Sequence of chain 2.B:
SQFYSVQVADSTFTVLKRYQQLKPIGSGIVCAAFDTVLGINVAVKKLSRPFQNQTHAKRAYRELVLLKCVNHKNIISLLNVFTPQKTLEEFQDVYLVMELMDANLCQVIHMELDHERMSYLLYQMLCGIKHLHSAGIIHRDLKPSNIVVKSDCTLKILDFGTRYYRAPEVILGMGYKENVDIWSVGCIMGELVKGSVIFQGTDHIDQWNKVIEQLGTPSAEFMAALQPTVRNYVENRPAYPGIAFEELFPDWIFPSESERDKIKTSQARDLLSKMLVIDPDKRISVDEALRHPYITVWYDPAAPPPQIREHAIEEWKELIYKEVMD

Binding-site contacts:
Ligand atom C14 contacts residue ASN112 of chain 2.B at 3.8 Å.
Ligand atom N16 contacts residue ASP110 of chain 2.B at 3.4 Å (salt-bridge).
Ligand atom C17 contacts residue VAL38 of chain 2.B at 3.6 Å (hydrophobic).
Ligand atom C20 contacts residue VAL38 of chain 2.B at 3.7 Å (hydrophobic).
Ligand atom C12 contacts residue ASP110 of chain 2.B at 3.8 Å.
Ligand atom N7 contacts residue GLU107 of chain 2.B at 2.8 Å (salt-bridge).
Ligand atom C11 contacts residue MET109 of chain 2.B at 3.1 Å (hydrophobic).
Ligand atom C25 contacts residue ASP110 of chain 2.B at 3.9 Å.
Ligand atom C22 contacts residue ASP110 of chain 2.B at 3.4 Å.
Ligand atom C2 contacts residue LEU166 of chain 2.B at 3.9 Å (hydrophobic).
Ligand atom C10 contacts residue ILE30 of chain 2.B at 3.9 Å (hydrophobic).
Ligand atom C9 contacts residue ILE30 of chain 2.B at 3.9 Å (hydrophobic).
Ligand atom C1 contacts residue LEU166 of chain 2.B at 3.7 Å (hydrophobic).
Ligand atom C25 contacts residue MET109 of chain 2.B at 3.3 Å (hydrophobic).
Ligand atom C6 contacts residue GLU107 of chain 2.B at 3.9 Å.
Ligand atom C6 contacts residue ALA51 of chain 2.B at 3.8 Å (hydrophobic).
Ligand atom N7 contacts residue LEU108 of chain 2.B at 3.9 Å.
Ligand atom N7 contacts residue ALA51 of chain 2.B at 3.8 Å.
Ligand atom N19 contacts residue VAL38 of chain 2.B at 3.5 Å.
Ligand atom C12 contacts residue MET109 of chain 2.B at 3.2 Å (hydrophobic).
Ligand atom O23 contacts residue ASP110 of chain 2.B at 3.9 Å.
Ligand atom C22 contacts residue MET109 of chain 2.B at 3.7 Å (hydrophobic).
Ligand atom N8 contacts residue GLU107 of chain 2.B at 3.6 Å.
Ligand atom C11 contacts residue ILE30 of chain 2.B at 3.9 Å (hydrophobic).
Ligand atom N7 contacts residue MET109 of chain 2.B at 3.7 Å.
Ligand atom C11 contacts residue LEU108 of chain 2.B at 3.8 Å (hydrophobic).
Ligand atom C24 contacts residue MET109 of chain 2.B at 3.9 Å (hydrophobic).
Ligand atom N8 contacts residue MET109 of chain 2.B at 3.0 Å (h-bond).
Ligand atom C14 contacts residue ALA111 of chain 2.B at 3.9 Å (hydrophobic).
Ligand atom N21 contacts residue VAL38 of chain 2.B at 3.8 Å.
Ligand atom C17 contacts residue LEU166 of chain 2.B at 3.8 Å (hydrophobic).
Ligand atom N7 contacts residue ILE84 of chain 2.B at 4.0 Å.
Ligand atom C15 contacts residue VAL156 of chain 2.B at 3.6 Å (hydrophobic).
Ligand atom N8 contacts residue LEU108 of chain 2.B at 3.8 Å.
Ligand atom C3 contacts residue LEU166 of chain 2.B at 3.8 Å (hydrophobic).
Ligand atom N16 contacts residue MET109 of chain 2.B at 2.7 Å (h-bond).
Ligand atom C13 contacts residue ALA111 of chain 2.B at 3.6 Å (hydrophobic).
Ligand atom C12 contacts residue ALA111 of chain 2.B at 3.9 Å (hydrophobic).
Ligand atom N18 contacts residue VAL38 of chain 2.B at 3.4 Å.
Ligand atom C24 contacts residue ASP110 of chain 2.B at 3.6 Å.

The small molecule below binds the protein below.
Small molecule (SMILES): O=C(Nc1cccc(-c2n[nH]c3ccc(-c4nc[nH]n4)cc23)c1)c1ccco1